The protein below binds the small molecule below.
Small molecule (SMILES): CC(=O)N[C@@H]1[C@@H](O)[C@H](O)[C@@H](CO)O[C@H]1O

Sequence of chain 1.A:
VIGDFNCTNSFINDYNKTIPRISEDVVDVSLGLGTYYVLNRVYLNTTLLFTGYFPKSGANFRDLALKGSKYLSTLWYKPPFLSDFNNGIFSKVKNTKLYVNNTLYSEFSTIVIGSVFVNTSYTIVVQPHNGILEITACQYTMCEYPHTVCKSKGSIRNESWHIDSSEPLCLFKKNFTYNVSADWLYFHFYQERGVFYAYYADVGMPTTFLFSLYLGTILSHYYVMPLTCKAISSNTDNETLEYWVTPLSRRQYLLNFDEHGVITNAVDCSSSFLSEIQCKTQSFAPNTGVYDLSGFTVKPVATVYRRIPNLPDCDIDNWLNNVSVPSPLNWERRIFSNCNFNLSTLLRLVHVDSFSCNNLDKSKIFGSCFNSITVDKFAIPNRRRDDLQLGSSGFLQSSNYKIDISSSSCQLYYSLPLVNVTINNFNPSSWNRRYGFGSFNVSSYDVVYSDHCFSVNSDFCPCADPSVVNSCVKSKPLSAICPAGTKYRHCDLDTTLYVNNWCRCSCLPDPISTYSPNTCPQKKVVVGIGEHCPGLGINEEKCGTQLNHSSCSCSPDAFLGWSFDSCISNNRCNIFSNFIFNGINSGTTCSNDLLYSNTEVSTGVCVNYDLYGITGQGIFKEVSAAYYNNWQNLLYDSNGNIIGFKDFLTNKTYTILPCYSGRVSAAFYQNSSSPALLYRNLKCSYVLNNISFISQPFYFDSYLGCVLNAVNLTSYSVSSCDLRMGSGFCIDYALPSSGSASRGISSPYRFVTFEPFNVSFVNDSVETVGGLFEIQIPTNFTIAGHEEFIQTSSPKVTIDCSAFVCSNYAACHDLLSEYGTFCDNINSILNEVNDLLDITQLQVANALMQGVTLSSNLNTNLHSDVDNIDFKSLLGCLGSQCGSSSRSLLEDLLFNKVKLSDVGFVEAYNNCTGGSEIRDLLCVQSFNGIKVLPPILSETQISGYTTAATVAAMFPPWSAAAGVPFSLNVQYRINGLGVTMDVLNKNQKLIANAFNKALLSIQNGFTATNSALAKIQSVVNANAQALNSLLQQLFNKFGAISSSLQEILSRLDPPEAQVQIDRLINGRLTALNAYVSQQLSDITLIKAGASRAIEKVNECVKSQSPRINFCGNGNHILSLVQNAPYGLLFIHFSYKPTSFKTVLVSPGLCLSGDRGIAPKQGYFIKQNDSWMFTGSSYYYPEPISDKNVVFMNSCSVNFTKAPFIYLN

Binding-site contacts:
Ligand atom C8 contacts residue GLU920 of chain 1.A at 3.5 Å.
Ligand atom C5 contacts residue ASN924 of chain 1.A at 3.6 Å.
Ligand atom C8 contacts residue ASN924 of chain 1.A at 4.5 Å.
Ligand atom C1 contacts residue ASN924 of chain 1.A at 1.4 Å.
Ligand atom O7 contacts residue ASN924 of chain 1.A at 3.1 Å (h-bond).
Ligand atom C8 contacts residue GLY917 of chain 1.A at 4.5 Å.
Ligand atom C7 contacts residue ASN924 of chain 1.A at 3.2 Å.
Ligand atom C3 contacts residue ASN924 of chain 1.A at 3.8 Å.
Ligand atom C2 contacts residue ASN924 of chain 1.A at 2.5 Å.
Ligand atom C7 contacts residue ALA921 of chain 1.A at 4.4 Å (hydrophobic).
Ligand atom O5 contacts residue SER929 of chain 1.A at 3.5 Å (h-bond).
Ligand atom C8 contacts residue ALA921 of chain 1.A at 3.8 Å (hydrophobic).
Ligand atom C5 contacts residue SER929 of chain 1.A at 4.2 Å.
Ligand atom O7 contacts residue GLU920 of chain 1.A at 4.3 Å.
Ligand atom O6 contacts residue SER929 of chain 1.A at 2.4 Å (h-bond).
Ligand atom O5 contacts residue ASN924 of chain 1.A at 2.3 Å (h-bond).
Ligand atom C6 contacts residue SER929 of chain 1.A at 3.6 Å.
Ligand atom C7 contacts residue GLU920 of chain 1.A at 3.7 Å.
Ligand atom N2 contacts residue ASN924 of chain 1.A at 3.0 Å (h-bond).
Ligand atom N2 contacts residue GLU920 of chain 1.A at 3.8 Å.
Ligand atom C4 contacts residue ASN924 of chain 1.A at 4.2 Å.
Ligand atom C1 contacts residue GLU920 of chain 1.A at 4.3 Å.